Sequence of chain 5.A:
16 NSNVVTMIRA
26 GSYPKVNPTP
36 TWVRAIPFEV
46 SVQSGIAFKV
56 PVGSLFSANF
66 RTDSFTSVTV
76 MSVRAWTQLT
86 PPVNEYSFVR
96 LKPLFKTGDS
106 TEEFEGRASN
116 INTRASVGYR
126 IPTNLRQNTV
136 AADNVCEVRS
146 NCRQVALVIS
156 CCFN

The protein below binds the small molecule below.
Small molecule (SMILES): CO[P](=O)(O)O[C@H]1[C@@H](O)[C@H](n2ccc(=O)[nH]c2=O)O[C@@H]1COP(=O)(O)O

Binding-site contacts:
Ligand atom O4 contacts residue ARG125 of chain 5.A at 3.8 Å.
Ligand atom O5' contacts residue ARG125 of chain 5.A at 3.0 Å (salt-bridge).
Ligand atom P contacts residue ARG131 of chain 5.A at 3.5 Å.
Ligand atom N1 contacts residue ARG125 of chain 5.A at 3.7 Å.
Ligand atom C5' contacts residue SER77 of chain 5.A at 4.4 Å.
Ligand atom N1 contacts residue ASN16 of chain 2.A at 4.4 Å.
Ligand atom O2 contacts residue ASN16 of chain 2.A at 2.5 Å (h-bond).
Ligand atom N3 contacts residue SER17 of chain 2.A at 4.3 Å.
Ligand atom OP1 contacts residue ARG131 of chain 5.A at 3.4 Å (salt-bridge).
Ligand atom N3 contacts residue ASN16 of chain 2.A at 2.9 Å (h-bond).
Ligand atom C2 contacts residue ARG125 of chain 5.A at 3.8 Å.
Ligand atom OP3 contacts residue ARG125 of chain 5.A at 2.8 Å.
Ligand atom C3' contacts residue ARG125 of chain 5.A at 3.3 Å.
Ligand atom C2' contacts residue ARG125 of chain 5.A at 3.6 Å.
Ligand atom C5' contacts residue ARG125 of chain 5.A at 4.1 Å.
Ligand atom P contacts residue ARG125 of chain 5.A at 3.7 Å.
Ligand atom OP3 contacts residue ILE23 of chain 2.A at 4.2 Å.
Ligand atom O4 contacts residue SER17 of chain 2.A at 3.2 Å.
Ligand atom C4 contacts residue ARG125 of chain 5.A at 3.5 Å.
Ligand atom C5' contacts residue MET76 of chain 5.A at 4.3 Å (hydrophobic).
Ligand atom O4 contacts residue THR21 of chain 2.A at 3.9 Å.
Ligand atom C4 contacts residue ASN16 of chain 2.A at 4.1 Å.
Ligand atom P contacts residue ILE23 of chain 2.A at 4.4 Å.
Ligand atom C5 contacts residue ARG125 of chain 5.A at 3.5 Å.
Ligand atom O5' contacts residue ARG131 of chain 5.A at 2.6 Å (salt-bridge).
Ligand atom OP1 contacts residue ARG125 of chain 5.A at 2.9 Å (salt-bridge).
Ligand atom OP2 contacts residue ILE23 of chain 2.A at 4.5 Å.
Ligand atom C4 contacts residue SER17 of chain 2.A at 4.1 Å.
Ligand atom C5 contacts residue THR21 of chain 2.A at 4.3 Å.
Ligand atom O2 contacts residue ARG125 of chain 5.A at 3.9 Å.
Ligand atom OP2 contacts residue SER77 of chain 5.A at 4.1 Å.
Ligand atom OP1 contacts residue ILE23 of chain 2.A at 4.0 Å.
Ligand atom OP2 contacts residue ARG131 of chain 5.A at 3.7 Å.
Ligand atom C4' contacts residue ARG125 of chain 5.A at 4.4 Å.
Ligand atom C6 contacts residue ARG125 of chain 5.A at 3.5 Å.
Ligand atom C5' contacts residue ARG131 of chain 5.A at 3.2 Å.
Ligand atom C1' contacts residue ARG125 of chain 5.A at 4.2 Å.
Ligand atom O3' contacts residue ARG125 of chain 5.A at 4.0 Å.
Ligand atom C2 contacts residue ASN16 of chain 2.A at 3.0 Å.
Ligand atom N3 contacts residue ARG125 of chain 5.A at 3.6 Å (salt-bridge).

Sequence of chain 2.A:
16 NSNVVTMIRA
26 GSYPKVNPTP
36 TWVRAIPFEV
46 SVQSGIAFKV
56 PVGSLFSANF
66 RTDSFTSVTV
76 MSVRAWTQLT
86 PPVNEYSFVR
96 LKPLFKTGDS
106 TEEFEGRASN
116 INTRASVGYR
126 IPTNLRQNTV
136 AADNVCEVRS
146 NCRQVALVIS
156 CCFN